Sequence of chain 1.B:
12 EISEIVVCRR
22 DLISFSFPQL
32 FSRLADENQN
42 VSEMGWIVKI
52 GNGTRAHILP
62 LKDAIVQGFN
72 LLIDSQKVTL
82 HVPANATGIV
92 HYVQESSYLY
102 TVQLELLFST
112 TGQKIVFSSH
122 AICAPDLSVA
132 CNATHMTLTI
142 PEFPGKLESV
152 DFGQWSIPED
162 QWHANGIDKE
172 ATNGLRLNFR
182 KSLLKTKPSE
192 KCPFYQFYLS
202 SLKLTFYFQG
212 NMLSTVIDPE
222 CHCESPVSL

The protein below binds the small molecule below.
Small molecule (SMILES): CC(=O)N[C@H]1[C@H](O[C@H]2[C@H](O)[C@@H](NC(C)=O)CO[C@@H]2CO)O[C@H](CO)[C@@H](O)[C@@H]1O

Binding-site contacts:
Ligand atom C8 contacts residue ASN179 of chain 1.B at 4.2 Å.
Ligand atom C3 contacts residue THR135 of chain 1.B at 4.3 Å.
Ligand atom C8 contacts residue ASP169 of chain 1.B at 3.4 Å.
Ligand atom C2 contacts residue THR135 of chain 1.B at 4.2 Å.
Ligand atom C8 contacts residue ASN133 of chain 1.B at 4.4 Å.
Ligand atom C1 contacts residue ASN133 of chain 1.B at 1.5 Å.
Ligand atom N2 contacts residue THR135 of chain 1.B at 3.7 Å.
Ligand atom C5 contacts residue ASN133 of chain 1.B at 3.7 Å.
Ligand atom C8 contacts residue HIS136 of chain 1.B at 4.0 Å.
Ligand atom N2 contacts residue ASN133 of chain 1.B at 2.9 Å (h-bond).
Ligand atom C6 contacts residue ASN179 of chain 1.B at 3.3 Å.
Ligand atom C5 contacts residue ASN179 of chain 1.B at 4.5 Å.
Ligand atom O5 contacts residue ASN133 of chain 1.B at 2.4 Å (h-bond).
Ligand atom C5 contacts residue HIS136 of chain 1.B at 4.4 Å.
Ligand atom C6 contacts residue THR138 of chain 1.B at 4.0 Å.
Ligand atom C2 contacts residue ASN133 of chain 1.B at 2.5 Å.
Ligand atom O6 contacts residue ASN179 of chain 1.B at 3.5 Å (h-bond).
Ligand atom O6 contacts residue ARG177 of chain 1.B at 4.4 Å.
Ligand atom O7 contacts residue ASN133 of chain 1.B at 3.5 Å (h-bond).
Ligand atom C3 contacts residue ASN133 of chain 1.B at 3.8 Å.
Ligand atom O7 contacts residue HIS136 of chain 1.B at 3.4 Å.
Ligand atom C7 contacts residue ASN133 of chain 1.B at 3.3 Å.
Ligand atom C7 contacts residue HIS136 of chain 1.B at 4.2 Å.
Ligand atom C1 contacts residue THR135 of chain 1.B at 3.9 Å.
Ligand atom O6 contacts residue THR138 of chain 1.B at 3.2 Å (h-bond).
Ligand atom C4 contacts residue ASN133 of chain 1.B at 4.3 Å.